Binding-site contacts:
Ligand atom O4 contacts residue LEU339 of chain 1.B at 2.7 Å (h-bond).
Ligand atom C3 contacts residue SER338 of chain 1.B at 2.8 Å.
Ligand atom C4 contacts residue LEU339 of chain 1.B at 3.6 Å (hydrophobic).
Ligand atom C2 contacts residue PRO237 of chain 1.B at 4.2 Å (hydrophobic).
Ligand atom C5 contacts residue LEU339 of chain 1.B at 3.7 Å (hydrophobic).
Ligand atom C6 contacts residue LEU339 of chain 1.B at 4.3 Å (hydrophobic).
Ligand atom O4 contacts residue PRO341 of chain 1.B at 4.0 Å.
Ligand atom C3 contacts residue LEU339 of chain 1.B at 3.9 Å (hydrophobic).
Ligand atom O3 contacts residue PRO237 of chain 1.B at 4.3 Å.
Ligand atom O6 contacts residue SER338 of chain 1.B at 4.4 Å.
Ligand atom C2 contacts residue SER338 of chain 1.B at 2.4 Å.
Ligand atom O4 contacts residue GLY238 of chain 1.B at 4.2 Å.
Ligand atom C3 contacts residue PRO237 of chain 1.B at 4.1 Å (hydrophobic).
Ligand atom O3 contacts residue GLY238 of chain 1.B at 3.7 Å.
Ligand atom C5 contacts residue SER338 of chain 1.B at 2.7 Å.
Ligand atom O5 contacts residue SER338 of chain 1.B at 2.3 Å (h-bond).
Ligand atom C1 contacts residue SER338 of chain 1.B at 1.4 Å.
Ligand atom O4 contacts residue SER338 of chain 1.B at 4.3 Å.
Ligand atom O3 contacts residue SER338 of chain 1.B at 4.2 Å.
Ligand atom C6 contacts residue ALA340 of chain 1.B at 3.9 Å (hydrophobic).
Ligand atom O4 contacts residue ALA340 of chain 1.B at 3.8 Å.
Ligand atom O2 contacts residue SER338 of chain 1.B at 3.6 Å.
Ligand atom C5 contacts residue ALA340 of chain 1.B at 4.3 Å (hydrophobic).
Ligand atom C3 contacts residue GLY238 of chain 1.B at 3.9 Å.
Ligand atom C4 contacts residue SER338 of chain 1.B at 3.4 Å.
Ligand atom C6 contacts residue SER338 of chain 1.B at 4.1 Å.
Ligand atom O6 contacts residue ALA340 of chain 1.B at 4.1 Å.

The small molecule below binds the protein below.
Small molecule (SMILES): OC[C@H]1O[C@H](O)[C@@H](O)[C@@H](O)[C@@H]1O

Sequence of chain 1.B:
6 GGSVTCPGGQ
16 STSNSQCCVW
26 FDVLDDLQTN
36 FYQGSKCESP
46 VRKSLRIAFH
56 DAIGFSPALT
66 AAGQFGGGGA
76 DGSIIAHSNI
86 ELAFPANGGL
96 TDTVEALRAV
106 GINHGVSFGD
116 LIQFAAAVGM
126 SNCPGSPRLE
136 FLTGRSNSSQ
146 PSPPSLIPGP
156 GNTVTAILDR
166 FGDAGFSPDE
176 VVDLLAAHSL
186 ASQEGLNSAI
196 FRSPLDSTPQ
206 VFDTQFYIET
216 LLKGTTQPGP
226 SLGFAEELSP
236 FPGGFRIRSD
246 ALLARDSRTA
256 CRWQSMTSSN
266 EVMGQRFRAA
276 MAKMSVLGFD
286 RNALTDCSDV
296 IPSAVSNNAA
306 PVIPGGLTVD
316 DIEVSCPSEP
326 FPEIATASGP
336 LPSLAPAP